This small molecule binds to this protein.
Small molecule (SMILES): CCCCC(=O)O

Binding-site contacts:
Ligand atom O1 contacts residue PRO2 of chain 3.C at 3.5 Å (h-bond).
Ligand atom O1 contacts residue HIS1 of chain 3.C at 2.2 Å (h-bond).
Ligand atom C5 contacts residue HIS1 of chain 3.C at 4.3 Å.
Ligand atom C4 contacts residue CYS7 of chain 3.C at 3.4 Å (hydrophobic).
Ligand atom C2 contacts residue HIS1 of chain 3.C at 1.3 Å.
Ligand atom C3 contacts residue HIS1 of chain 3.C at 2.5 Å.
Ligand atom C5 contacts residue CYS7 of chain 3.C at 2.9 Å (hydrophobic).
Ligand atom C2 contacts residue PRO2 of chain 3.C at 3.9 Å (hydrophobic).
Ligand atom C6 contacts residue CYS7 of chain 3.C at 1.8 Å (hydrophobic).
Ligand atom C4 contacts residue HIS1 of chain 3.C at 3.2 Å.

Sequence of chain 3.C:
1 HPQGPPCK